The small molecule below binds the protein below.
Small molecule (SMILES): Nc1nc2[nH]c(CCCCCCCC(=O)N[C@@H](CCC(=O)O)C(=O)O)cc2c(=O)[nH]1

Sequence of chain 1.A:
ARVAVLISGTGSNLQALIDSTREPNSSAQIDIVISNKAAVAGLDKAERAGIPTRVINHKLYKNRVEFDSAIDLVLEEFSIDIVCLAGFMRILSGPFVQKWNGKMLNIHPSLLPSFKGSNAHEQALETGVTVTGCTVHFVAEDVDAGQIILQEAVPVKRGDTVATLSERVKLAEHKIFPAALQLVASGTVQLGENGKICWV

Binding-site contacts:
Ligand atom C20 contacts residue ILE92 of chain 1.A at 3.8 Å (hydrophobic).
Ligand atom O10 contacts residue ASP145 of chain 1.A at 3.1 Å (salt-bridge).
Ligand atom N11 contacts residue VAL98 of chain 1.A at 3.6 Å.
Ligand atom C6 contacts residue ARG91 of chain 1.A at 3.7 Å.
Ligand atom N3 contacts residue ALA141 of chain 1.A at 2.8 Å (h-bond).
Ligand atom O28 contacts residue ARG91 of chain 1.A at 3.1 Å (salt-bridge).
Ligand atom C26 contacts residue ARG91 of chain 1.A at 3.8 Å.
Ligand atom O10 contacts residue HIS138 of chain 1.A at 3.6 Å.
Ligand atom C16 contacts residue PHE89 of chain 1.A at 3.8 Å (hydrophobic).
Ligand atom C12 contacts residue SER119 of chain 1.A at 3.4 Å.
Ligand atom N11 contacts residue LEU93 of chain 1.A at 3.0 Å (h-bond).
Ligand atom C15 contacts residue GAR1 of chain 1.B at 3.7 Å.
Ligand atom O28 contacts residue MET90 of chain 1.A at 3.2 Å (h-bond).
Ligand atom C4 contacts residue VAL140 of chain 1.A at 3.6 Å (hydrophobic).
Ligand atom C30 contacts residue GAR1 of chain 1.B at 3.8 Å.
Ligand atom C16 contacts residue ARG91 of chain 1.A at 3.8 Å.
Ligand atom C6 contacts residue LEU86 of chain 1.A at 3.8 Å (hydrophobic).
Ligand atom C4 contacts residue ALA141 of chain 1.A at 3.8 Å (hydrophobic).
Ligand atom O10 contacts residue VAL144 of chain 1.A at 3.5 Å.
Ligand atom C4 contacts residue VAL144 of chain 1.A at 3.7 Å (hydrophobic).
Ligand atom O27 contacts residue ARG91 of chain 1.A at 3.6 Å.
Ligand atom C29 contacts residue ASN107 of chain 1.A at 3.6 Å.
Ligand atom N5 contacts residue ILE92 of chain 1.A at 3.8 Å.
Ligand atom O27 contacts residue ILE92 of chain 1.A at 3.2 Å (h-bond).
Ligand atom C30 contacts residue PHE89 of chain 1.A at 3.3 Å (hydrophobic).
Ligand atom C29 contacts residue ARG91 of chain 1.A at 3.8 Å.
Ligand atom N5 contacts residue ARG91 of chain 1.A at 2.8 Å (salt-bridge).
Ligand atom N3 contacts residue GLU142 of chain 1.A at 3.7 Å.
Ligand atom N11 contacts residue ALA141 of chain 1.A at 3.4 Å (h-bond).
Ligand atom C2 contacts residue GLU142 of chain 1.A at 3.7 Å.
Ligand atom N3 contacts residue VAL140 of chain 1.A at 3.5 Å.
Ligand atom C14 contacts residue MET90 of chain 1.A at 3.6 Å (hydrophobic).
Ligand atom C29 contacts residue PHE89 of chain 1.A at 3.1 Å (hydrophobic).
Ligand atom C2 contacts residue ALA141 of chain 1.A at 3.5 Å (hydrophobic).
Ligand atom N3 contacts residue VAL144 of chain 1.A at 3.6 Å.
Ligand atom N19 contacts residue ILE92 of chain 1.A at 3.8 Å.
Ligand atom N1 contacts residue ILE92 of chain 1.A at 3.7 Å.
Ligand atom N1 contacts residue LEU93 of chain 1.A at 3.0 Å (h-bond).
Ligand atom C9 contacts residue LEU93 of chain 1.A at 3.8 Å (hydrophobic).
Ligand atom N11 contacts residue GLU142 of chain 1.A at 3.0 Å (salt-bridge).